Sequence of chain 4.A:
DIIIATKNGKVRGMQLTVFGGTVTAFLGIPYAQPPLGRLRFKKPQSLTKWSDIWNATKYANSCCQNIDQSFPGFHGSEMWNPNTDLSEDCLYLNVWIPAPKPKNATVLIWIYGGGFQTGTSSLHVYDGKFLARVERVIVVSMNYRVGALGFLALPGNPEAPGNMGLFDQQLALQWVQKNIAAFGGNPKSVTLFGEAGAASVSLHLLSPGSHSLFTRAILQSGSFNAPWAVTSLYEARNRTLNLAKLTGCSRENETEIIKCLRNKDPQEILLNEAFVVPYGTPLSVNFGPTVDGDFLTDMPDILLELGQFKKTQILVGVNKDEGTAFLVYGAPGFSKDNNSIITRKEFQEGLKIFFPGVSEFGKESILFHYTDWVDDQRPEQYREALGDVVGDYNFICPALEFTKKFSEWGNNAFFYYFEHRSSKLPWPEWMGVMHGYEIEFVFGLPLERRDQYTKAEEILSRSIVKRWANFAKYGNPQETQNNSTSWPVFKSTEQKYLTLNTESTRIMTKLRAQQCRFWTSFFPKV

The small molecule below binds the protein below.
Small molecule (SMILES): CC(=O)N[C@@H]1[C@@H](O)[C@H](O)[C@@H](CO)O[C@H]1O

Binding-site contacts:
Ligand atom O6 contacts residue ASN483 of chain 4.A at 4.4 Å.
Ligand atom O3 contacts residue ARG463 of chain 4.A at 3.4 Å.
Ligand atom N2 contacts residue ASN483 of chain 4.A at 3.0 Å (h-bond).
Ligand atom O7 contacts residue GLU480 of chain 4.A at 4.2 Å.
Ligand atom C1 contacts residue ASN483 of chain 4.A at 1.4 Å.
Ligand atom C5 contacts residue ASN483 of chain 4.A at 3.5 Å.
Ligand atom N2 contacts residue ARG463 of chain 4.A at 4.2 Å.
Ligand atom O7 contacts residue ASN483 of chain 4.A at 3.8 Å.
Ligand atom C4 contacts residue ASN483 of chain 4.A at 4.0 Å.
Ligand atom C7 contacts residue GLU480 of chain 4.A at 4.1 Å.
Ligand atom C7 contacts residue ASN483 of chain 4.A at 3.6 Å.
Ligand atom O7 contacts residue ARG463 of chain 4.A at 3.7 Å.
Ligand atom C3 contacts residue ASN483 of chain 4.A at 3.6 Å.
Ligand atom C8 contacts residue GLU480 of chain 4.A at 3.9 Å.
Ligand atom O7 contacts residue SER464 of chain 4.A at 4.2 Å.
Ligand atom C6 contacts residue ASN483 of chain 4.A at 3.9 Å.
Ligand atom C7 contacts residue ARG463 of chain 4.A at 3.7 Å.
Ligand atom C8 contacts residue ARG463 of chain 4.A at 3.9 Å.
Ligand atom C2 contacts residue ASN483 of chain 4.A at 2.3 Å.
Ligand atom C8 contacts residue LYS467 of chain 4.A at 3.9 Å.
Ligand atom O5 contacts residue ASN483 of chain 4.A at 2.5 Å (h-bond).